A small-molecule ligand and the protein it binds are described below.
Small molecule (SMILES): CC(C)[C@H](NC(=O)[C@H](CCCN=C(N)N)NC(=O)[C@@H](N)CCC(=O)O)C(=O)N[C@H](C=O)CCCCN

Binding-site contacts:
Ligand atom CG2 contacts residue PHE76 of chain 20.B at 3.8 Å (hydrophobic).

Sequence of chain 20.B:
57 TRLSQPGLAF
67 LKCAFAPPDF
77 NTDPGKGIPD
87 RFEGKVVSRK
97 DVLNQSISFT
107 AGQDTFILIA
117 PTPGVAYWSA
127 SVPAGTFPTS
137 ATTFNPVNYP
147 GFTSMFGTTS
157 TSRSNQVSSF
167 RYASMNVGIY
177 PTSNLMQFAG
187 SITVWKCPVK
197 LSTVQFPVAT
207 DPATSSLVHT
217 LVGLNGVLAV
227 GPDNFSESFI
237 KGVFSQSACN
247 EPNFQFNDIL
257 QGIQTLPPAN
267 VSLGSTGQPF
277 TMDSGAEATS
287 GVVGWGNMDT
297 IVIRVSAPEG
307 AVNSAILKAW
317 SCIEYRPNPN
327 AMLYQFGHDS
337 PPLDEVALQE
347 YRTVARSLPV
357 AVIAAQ